Sequence of chain 1.A:
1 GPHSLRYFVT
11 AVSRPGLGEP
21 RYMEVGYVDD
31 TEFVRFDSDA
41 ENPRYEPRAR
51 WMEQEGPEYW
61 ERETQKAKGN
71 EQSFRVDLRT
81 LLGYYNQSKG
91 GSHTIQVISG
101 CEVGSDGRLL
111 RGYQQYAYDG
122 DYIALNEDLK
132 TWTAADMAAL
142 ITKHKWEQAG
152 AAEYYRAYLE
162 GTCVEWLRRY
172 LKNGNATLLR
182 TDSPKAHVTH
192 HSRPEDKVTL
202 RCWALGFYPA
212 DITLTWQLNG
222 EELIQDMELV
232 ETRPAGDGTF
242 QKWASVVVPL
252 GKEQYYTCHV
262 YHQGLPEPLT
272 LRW

Binding-site contacts:
Ligand atom C8 contacts residue ALA177 of chain 1.A at 4.2 Å (hydrophobic).
Ligand atom O4 contacts residue ASN174 of chain 1.A at 3.0 Å (h-bond).
Ligand atom C7 contacts residue ASN176 of chain 1.A at 3.6 Å.
Ligand atom N2 contacts residue ASN176 of chain 1.A at 2.9 Å (h-bond).
Ligand atom N2 contacts residue ALA177 of chain 1.A at 4.1 Å.
Ligand atom O4 contacts residue LYS173 of chain 1.A at 3.0 Å (salt-bridge).
Ligand atom C6 contacts residue LYS173 of chain 1.A at 2.8 Å.
Ligand atom O7 contacts residue ASN176 of chain 1.A at 3.5 Å (h-bond).
Ligand atom O3 contacts residue GLN54 of chain 1.A at 2.5 Å (h-bond).
Ligand atom O3 contacts residue ASN174 of chain 1.A at 3.8 Å.
Ligand atom C4 contacts residue GLN54 of chain 1.A at 4.1 Å.
Ligand atom C3 contacts residue ASN176 of chain 1.A at 3.8 Å.
Ligand atom O5 contacts residue ASN176 of chain 1.A at 2.4 Å (h-bond).
Ligand atom C2 contacts residue ASN176 of chain 1.A at 2.5 Å.
Ligand atom C5 contacts residue ASN176 of chain 1.A at 3.7 Å.
Ligand atom C3 contacts residue GLN54 of chain 1.A at 3.8 Å.
Ligand atom C7 contacts residue ALA177 of chain 1.A at 4.2 Å (hydrophobic).
Ligand atom C4 contacts residue LYS173 of chain 1.A at 3.4 Å.
Ligand atom C4 contacts residue ASN174 of chain 1.A at 4.1 Å.
Ligand atom C5 contacts residue LYS173 of chain 1.A at 3.2 Å.
Ligand atom O4 contacts residue GLN54 of chain 1.A at 4.0 Å.
Ligand atom C4 contacts residue ASN176 of chain 1.A at 4.2 Å.
Ligand atom C1 contacts residue ASN176 of chain 1.A at 1.4 Å.

A protein and the small-molecule ligand that binds it are described below.
Small molecule (SMILES): CC(=O)N[C@H]1[C@H](O[C@H]2[C@H](O)[C@@H](NC(C)=O)CO[C@@H]2CO[C@H]2O[C@@H](C)[C@@H](O)[C@@H](O)[C@@H]2O)O[C@H](CO)[C@@H](O)[C@@H]1O